A protein and the small-molecule ligand that binds it are described below.
Small molecule (SMILES): CC(=O)N[C@@H]1[C@@H](O)[C@H](O)[C@@H](CO)O[C@H]1O

Sequence of chain 1.D:
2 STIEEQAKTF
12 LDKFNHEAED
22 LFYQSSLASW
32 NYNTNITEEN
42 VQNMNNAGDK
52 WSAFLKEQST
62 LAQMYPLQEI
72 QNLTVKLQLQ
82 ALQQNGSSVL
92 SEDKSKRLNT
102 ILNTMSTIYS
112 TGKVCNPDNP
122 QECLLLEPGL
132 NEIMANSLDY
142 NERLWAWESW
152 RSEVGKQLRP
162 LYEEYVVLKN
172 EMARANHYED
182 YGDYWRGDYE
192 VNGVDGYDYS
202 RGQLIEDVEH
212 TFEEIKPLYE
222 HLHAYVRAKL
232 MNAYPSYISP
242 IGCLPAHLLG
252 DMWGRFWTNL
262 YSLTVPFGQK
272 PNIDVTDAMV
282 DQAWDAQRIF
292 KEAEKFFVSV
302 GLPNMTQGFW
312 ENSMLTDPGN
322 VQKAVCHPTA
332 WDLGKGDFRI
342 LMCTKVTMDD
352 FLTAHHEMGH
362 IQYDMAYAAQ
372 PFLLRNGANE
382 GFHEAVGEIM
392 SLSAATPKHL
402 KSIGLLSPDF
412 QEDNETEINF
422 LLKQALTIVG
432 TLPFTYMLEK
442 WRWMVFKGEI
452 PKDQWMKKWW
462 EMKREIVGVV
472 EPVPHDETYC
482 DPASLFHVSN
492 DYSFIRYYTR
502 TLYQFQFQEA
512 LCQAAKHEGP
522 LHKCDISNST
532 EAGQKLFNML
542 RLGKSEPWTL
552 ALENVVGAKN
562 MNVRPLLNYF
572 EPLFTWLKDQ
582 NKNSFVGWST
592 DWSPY

Binding-site contacts:
Ligand atom C8 contacts residue TRP577 of chain 1.D at 3.7 Å (hydrophobic).
Ligand atom C8 contacts residue PHE268 of chain 1.D at 3.7 Å (hydrophobic).
Ligand atom C8 contacts residue ILE419 of chain 1.D at 4.3 Å (hydrophobic).
Ligand atom N2 contacts residue ASN415 of chain 1.D at 2.9 Å (h-bond).
Ligand atom C5 contacts residue ASN415 of chain 1.D at 3.7 Å.
Ligand atom C2 contacts residue ASN415 of chain 1.D at 2.5 Å.
Ligand atom O7 contacts residue ASN415 of chain 1.D at 3.2 Å (h-bond).
Ligand atom C3 contacts residue ASN415 of chain 1.D at 3.8 Å.
Ligand atom C8 contacts residue ASN415 of chain 1.D at 4.4 Å.
Ligand atom C1 contacts residue ASN415 of chain 1.D at 1.4 Å.
Ligand atom O5 contacts residue ASN415 of chain 1.D at 2.4 Å (h-bond).
Ligand atom C4 contacts residue ASN415 of chain 1.D at 4.2 Å.
Ligand atom C7 contacts residue ASN415 of chain 1.D at 3.2 Å.